Binding-site contacts:
Ligand atom C5' contacts residue ARG90 of chain 9.F at 4.3 Å.
Ligand atom O4' contacts residue LYS143 of chain 9.F at 4.4 Å.
Ligand atom O2' contacts residue GLU140 of chain 9.F at 2.3 Å (salt-bridge).
Ligand atom N9 contacts residue TRP47 of chain 9.F at 3.3 Å.
Ligand atom C5 contacts residue TRP47 of chain 9.F at 3.8 Å (hydrophobic).
Ligand atom C2' contacts residue GLU140 of chain 9.F at 3.0 Å.
Ligand atom N1 contacts residue TRP47 of chain 9.F at 3.7 Å.
Ligand atom N7 contacts residue LYS143 of chain 9.F at 3.8 Å.
Ligand atom C3' contacts residue GLU140 of chain 9.F at 3.8 Å.
Ligand atom C6 contacts residue TRP47 of chain 9.F at 3.7 Å (hydrophobic).
Ligand atom N9 contacts residue GLU140 of chain 9.F at 4.1 Å.
Ligand atom N6 contacts residue TRP47 of chain 9.F at 4.2 Å.
Ligand atom C2' contacts residue LYS143 of chain 9.F at 3.7 Å.
Ligand atom C4 contacts residue TRP47 of chain 9.F at 3.3 Å (hydrophobic).
Ligand atom N3 contacts residue TRP47 of chain 9.F at 3.4 Å.
Ligand atom O2' contacts residue LYS143 of chain 9.F at 3.8 Å.
Ligand atom N9 contacts residue LYS143 of chain 9.F at 3.2 Å (salt-bridge).
Ligand atom C1' contacts residue LYS143 of chain 9.F at 3.2 Å.
Ligand atom C8 contacts residue TRP47 of chain 9.F at 3.6 Å (hydrophobic).
Ligand atom C2 contacts residue TRP47 of chain 9.F at 3.4 Å (hydrophobic).
Ligand atom O3' contacts residue GLU140 of chain 9.F at 4.4 Å.
Ligand atom C1' contacts residue GLU140 of chain 9.F at 2.7 Å.
Ligand atom O4' contacts residue GLU140 of chain 9.F at 3.0 Å (salt-bridge).
Ligand atom C4' contacts residue GLU140 of chain 9.F at 3.4 Å.
Ligand atom C1' contacts residue TRP47 of chain 9.F at 3.7 Å (hydrophobic).
Ligand atom C8 contacts residue LYS143 of chain 9.F at 2.7 Å.
Ligand atom N7 contacts residue TRP47 of chain 9.F at 3.6 Å.
Ligand atom O4' contacts residue LYS143 of chain 9.F at 4.2 Å.
Ligand atom O4' contacts residue TRP47 of chain 9.F at 3.4 Å.

Sequence of chain 9.F:
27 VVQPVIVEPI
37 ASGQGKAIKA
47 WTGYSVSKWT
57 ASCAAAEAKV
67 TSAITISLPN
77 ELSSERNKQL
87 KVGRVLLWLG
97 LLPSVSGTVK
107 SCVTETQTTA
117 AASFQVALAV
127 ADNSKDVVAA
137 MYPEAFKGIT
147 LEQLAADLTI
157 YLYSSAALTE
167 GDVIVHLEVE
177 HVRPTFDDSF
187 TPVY

A small-molecule ligand and the protein it binds are described below.
Small molecule (SMILES): Nc1ncnc2c1ncn2[C@@H]1O[C@H]([C@@H]2O[C@@H]3[C@H](O[P](=O)(O)O2)[C@@H](CO[P](=O)(O)O[C@H]2[C@@H](O)[C@H](n4cnc5c(N)ncnc54)O[C@@H]2COP(=O)=O)O[C@H]3n2ccc(=O)[nH]c2=O)[C@@H](O[P](=O)(O)OC[C@H]2O[C@@H](n3ccc(=O)[nH]c3=O)[C@H](O)[C@@H]2O)[C@H]1O